Sequence of chain 3.A:
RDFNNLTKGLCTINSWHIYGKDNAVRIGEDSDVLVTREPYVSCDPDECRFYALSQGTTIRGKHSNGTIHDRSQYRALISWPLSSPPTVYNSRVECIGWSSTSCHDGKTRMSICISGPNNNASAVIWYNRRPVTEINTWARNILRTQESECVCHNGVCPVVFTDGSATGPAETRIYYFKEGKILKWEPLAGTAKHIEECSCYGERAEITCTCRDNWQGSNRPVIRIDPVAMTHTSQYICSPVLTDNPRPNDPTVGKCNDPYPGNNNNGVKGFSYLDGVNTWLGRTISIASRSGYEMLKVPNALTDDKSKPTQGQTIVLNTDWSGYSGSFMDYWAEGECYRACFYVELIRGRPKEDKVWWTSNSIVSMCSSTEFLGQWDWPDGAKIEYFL

A protein and the small-molecule ligand that binds it are described below.
Small molecule (SMILES): CC(=O)N[C@H]1[C@H]([C@H](O)[C@H](O)CN)OC(C(=O)O)=C[C@@H]1O

Binding-site contacts:
Ligand atom C6 contacts residue GLU197 of chain 3.A at 3.5 Å.
Ligand atom C1 contacts residue ARG290 of chain 3.A at 3.5 Å.
Ligand atom N9 contacts residue GLU196 of chain 3.A at 2.8 Å (salt-bridge).
Ligand atom O4 contacts residue ASP70 of chain 3.A at 3.3 Å.
Ligand atom C10 contacts residue ARG71 of chain 3.A at 4.0 Å.
Ligand atom O8 contacts residue GLU196 of chain 3.A at 2.7 Å (salt-bridge).
Ligand atom C3 contacts residue ARG37 of chain 3.A at 3.9 Å.
Ligand atom C8 contacts residue ARG212 of chain 3.A at 3.5 Å.
Ligand atom O4 contacts residue GLU38 of chain 3.A at 3.1 Å (salt-bridge).
Ligand atom O8 contacts residue GLU197 of chain 3.A at 3.7 Å.
Ligand atom C1 contacts residue TYR324 of chain 3.A at 3.0 Å (hydrophobic).
Ligand atom O6 contacts residue TYR324 of chain 3.A at 3.1 Å (h-bond).
Ligand atom C9 contacts residue GLU196 of chain 3.A at 3.3 Å.
Ligand atom O6 contacts residue ARG212 of chain 3.A at 3.9 Å.
Ligand atom C6 contacts residue TYR324 of chain 3.A at 3.6 Å (hydrophobic).
Ligand atom C4 contacts residue ASP70 of chain 3.A at 4.0 Å.
Ligand atom C3 contacts residue GLU38 of chain 3.A at 3.3 Å.
Ligand atom C9 contacts residue ARG212 of chain 3.A at 3.7 Å.
Ligand atom C3 contacts residue TYR324 of chain 3.A at 3.1 Å (hydrophobic).
Ligand atom C9 contacts residue ASN214 of chain 3.A at 3.9 Å.
Ligand atom O8 contacts residue ARG212 of chain 3.A at 3.8 Å.
Ligand atom C3 contacts residue ASP70 of chain 3.A at 3.7 Å.
Ligand atom O10 contacts residue ASP70 of chain 3.A at 3.8 Å.
Ligand atom O1B contacts residue ARG290 of chain 3.A at 2.9 Å (salt-bridge).
Ligand atom C8 contacts residue GLU196 of chain 3.A at 3.5 Å.
Ligand atom O1B contacts residue TYR324 of chain 3.A at 3.5 Å (h-bond).
Ligand atom C4 contacts residue TYR324 of chain 3.A at 3.7 Å (hydrophobic).
Ligand atom C2 contacts residue TYR324 of chain 3.A at 2.7 Å (hydrophobic).
Ligand atom O10 contacts residue ARG71 of chain 3.A at 2.8 Å (salt-bridge).
Ligand atom O1A contacts residue ARG212 of chain 3.A at 3.5 Å (salt-bridge).
Ligand atom C11 contacts residue ILE142 of chain 3.A at 3.8 Å (hydrophobic).
Ligand atom O1B contacts residue ARG37 of chain 3.A at 2.8 Å (salt-bridge).
Ligand atom C4 contacts residue GLU38 of chain 3.A at 3.6 Å.
Ligand atom C5 contacts residue ASP70 of chain 3.A at 3.9 Å.
Ligand atom C11 contacts residue TRP98 of chain 3.A at 3.7 Å (hydrophobic).
Ligand atom C1 contacts residue ARG37 of chain 3.A at 3.9 Å.
Ligand atom O1A contacts residue ARG290 of chain 3.A at 2.9 Å (salt-bridge).
Ligand atom O1A contacts residue TYR324 of chain 3.A at 3.4 Å (h-bond).
Ligand atom N9 contacts residue ALA166 of chain 3.A at 3.3 Å.
Ligand atom C11 contacts residue ARG144 of chain 3.A at 3.9 Å.